Binding-site contacts:
Ligand atom NAT contacts residue TYR155 of chain 16.A at 3.9 Å.
Ligand atom OAW contacts residue MET195 of chain 16.A at 3.4 Å.
Ligand atom CAQ contacts residue LEU113 of chain 16.A at 3.6 Å (hydrophobic).
Ligand atom CAS contacts residue ASN228 of chain 16.A at 3.5 Å.
Ligand atom CAG contacts residue TRP203 of chain 16.A at 3.7 Å (hydrophobic).
Ligand atom CBB contacts residue LEU113 of chain 16.A at 3.7 Å (hydrophobic).
Ligand atom CAF contacts residue ASP112 of chain 16.A at 3.9 Å.
Ligand atom CAA contacts residue PRO177 of chain 16.A at 3.2 Å (hydrophobic).
Ligand atom CAL contacts residue TYR155 of chain 16.A at 3.4 Å (hydrophobic).
Ligand atom CAN contacts residue ILE111 of chain 16.A at 3.8 Å (hydrophobic).
Ligand atom CAG contacts residue GLN202 of chain 16.A at 3.5 Å.
Ligand atom CAL contacts residue ILE111 of chain 16.A at 3.9 Å (hydrophobic).
Ligand atom CAA contacts residue VAL179 of chain 16.A at 3.5 Å (hydrophobic).
Ligand atom CAJ contacts residue TYR155 of chain 16.A at 3.5 Å (hydrophobic).
Ligand atom CAI contacts residue PHE135 of chain 16.A at 3.5 Å (hydrophobic).
Ligand atom CAM contacts residue TYR155 of chain 16.A at 3.9 Å (hydrophobic).
Ligand atom CAD contacts residue PHE137 of chain 16.A at 3.9 Å (hydrophobic).
Ligand atom CAR contacts residue ASN228 of chain 16.A at 3.7 Å.
Ligand atom OAC contacts residue LEU113 of chain 16.A at 3.4 Å (h-bond).
Ligand atom CAR contacts residue TYR201 of chain 16.A at 3.5 Å (hydrophobic).
Ligand atom NAU contacts residue MET114 of chain 16.A at 3.9 Å.
Ligand atom CAP contacts residue LEU113 of chain 16.A at 3.6 Å (hydrophobic).
Ligand atom CAE contacts residue GLN202 of chain 16.A at 3.6 Å.
Ligand atom OAC contacts residue ASP112 of chain 16.A at 3.8 Å.
Ligand atom CAS contacts residue TRP203 of chain 16.A at 3.4 Å (hydrophobic).
Ligand atom CBA contacts residue ASN228 of chain 16.A at 3.7 Å.
Ligand atom NBC contacts residue ASN228 of chain 16.A at 3.7 Å.
Ligand atom CAE contacts residue ASN228 of chain 16.A at 3.6 Å.
Ligand atom CAK contacts residue PHE135 of chain 16.A at 3.3 Å (hydrophobic).
Ligand atom CBA contacts residue TRP203 of chain 16.A at 3.8 Å (hydrophobic).
Ligand atom CAN contacts residue PHE135 of chain 16.A at 3.8 Å (hydrophobic).
Ligand atom CAF contacts residue MET114 of chain 16.A at 3.1 Å (hydrophobic).
Ligand atom CAG contacts residue ASN228 of chain 16.A at 3.3 Å.
Ligand atom NBD contacts residue ASN228 of chain 16.A at 3.7 Å.
Ligand atom CAO contacts residue MET230 of chain 16.A at 3.6 Å (hydrophobic).
Ligand atom CAH contacts residue MET114 of chain 16.A at 3.5 Å (hydrophobic).
Ligand atom CAZ contacts residue ILE111 of chain 16.A at 3.9 Å (hydrophobic).
Ligand atom NBD contacts residue TRP203 of chain 16.A at 3.6 Å.
Ligand atom CAS contacts residue TYR201 of chain 16.A at 3.9 Å (hydrophobic).
Ligand atom CAX contacts residue ASN228 of chain 16.A at 3.8 Å.

The protein below binds the small molecule below.
Small molecule (SMILES): CCO/N=C/c1ccc(OCC[C@@H](C)CCN2CCN(c3ccncc3)C2=O)cc1

Sequence of chain 16.A:
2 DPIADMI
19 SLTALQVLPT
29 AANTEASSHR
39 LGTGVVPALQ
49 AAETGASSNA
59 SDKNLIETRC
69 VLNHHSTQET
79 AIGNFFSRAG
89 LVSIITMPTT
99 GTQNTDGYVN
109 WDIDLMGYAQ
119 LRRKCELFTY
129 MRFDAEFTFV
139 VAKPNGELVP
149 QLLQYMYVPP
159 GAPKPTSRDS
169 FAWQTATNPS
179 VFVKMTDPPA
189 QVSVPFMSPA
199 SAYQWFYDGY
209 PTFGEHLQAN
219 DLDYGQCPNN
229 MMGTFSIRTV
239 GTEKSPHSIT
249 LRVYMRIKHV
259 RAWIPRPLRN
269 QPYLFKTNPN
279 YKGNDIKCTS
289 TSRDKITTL

Sequence of chain 16.C:
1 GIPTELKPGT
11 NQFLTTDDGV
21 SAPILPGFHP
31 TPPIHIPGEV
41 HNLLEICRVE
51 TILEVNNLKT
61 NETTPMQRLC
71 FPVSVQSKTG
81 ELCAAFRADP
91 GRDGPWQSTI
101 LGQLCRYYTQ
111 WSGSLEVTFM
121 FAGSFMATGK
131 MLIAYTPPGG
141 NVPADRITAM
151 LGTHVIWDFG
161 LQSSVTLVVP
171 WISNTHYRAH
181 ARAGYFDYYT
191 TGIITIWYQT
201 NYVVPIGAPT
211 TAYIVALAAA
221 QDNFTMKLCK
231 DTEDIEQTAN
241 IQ

Sequence of chain 17.C:
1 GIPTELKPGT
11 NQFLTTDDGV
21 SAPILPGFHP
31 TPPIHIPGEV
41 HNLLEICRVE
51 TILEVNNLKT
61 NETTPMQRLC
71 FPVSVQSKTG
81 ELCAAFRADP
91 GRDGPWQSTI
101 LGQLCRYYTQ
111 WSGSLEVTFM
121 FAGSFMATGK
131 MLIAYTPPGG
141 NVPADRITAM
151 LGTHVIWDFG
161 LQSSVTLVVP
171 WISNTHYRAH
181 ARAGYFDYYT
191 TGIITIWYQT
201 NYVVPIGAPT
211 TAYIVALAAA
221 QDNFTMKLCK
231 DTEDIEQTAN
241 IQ